The small molecule below binds the protein below.
Small molecule (SMILES): NC(=O)[C@@H](N)CS

Binding-site contacts:
Ligand atom N1 contacts residue LYS11 of chain 1.E at 4.4 Å.
Ligand atom C contacts residue LYS11 of chain 1.E at 3.5 Å.
Ligand atom N contacts residue SC21 of chain 1.E at 4.5 Å.
Ligand atom N1 contacts residue SC21 of chain 1.E at 4.1 Å.
Ligand atom CB contacts residue ILE10 of chain 1.A at 3.8 Å (hydrophobic).
Ligand atom SG contacts residue LYS103 of chain 1.A at 4.2 Å.
Ligand atom N contacts residue LYS11 of chain 1.E at 1.3 Å.
Ligand atom CA contacts residue SC21 of chain 1.E at 4.0 Å.
Ligand atom O contacts residue LYS11 of chain 1.E at 3.8 Å.
Ligand atom SG contacts residue SC21 of chain 1.E at 2.0 Å (h-bond).
Ligand atom SG contacts residue ILE10 of chain 1.A at 3.8 Å.
Ligand atom SG contacts residue LYS11 of chain 1.E at 3.6 Å.
Ligand atom CB contacts residue SC21 of chain 1.E at 3.3 Å.
Ligand atom CB contacts residue LYS11 of chain 1.E at 3.5 Å.
Ligand atom CA contacts residue LYS11 of chain 1.E at 2.4 Å.
Ligand atom N contacts residue LEU10 of chain 1.E at 4.1 Å.

Sequence of chain 1.E:
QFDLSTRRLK

Sequence of chain 1.A:
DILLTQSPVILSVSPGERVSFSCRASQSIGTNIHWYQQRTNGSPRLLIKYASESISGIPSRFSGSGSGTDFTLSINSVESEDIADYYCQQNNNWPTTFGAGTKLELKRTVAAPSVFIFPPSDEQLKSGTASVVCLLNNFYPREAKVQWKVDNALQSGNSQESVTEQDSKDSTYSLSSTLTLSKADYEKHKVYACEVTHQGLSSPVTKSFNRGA